Binding-site contacts:
Ligand atom O1 contacts residue PRO2 of chain 1.A at 3.3 Å (h-bond).
Ligand atom O1 contacts residue PHE4 of chain 1.A at 4.4 Å.
Ligand atom C2 contacts residue PRO2 of chain 1.A at 3.9 Å (hydrophobic).
Ligand atom C1 contacts residue ASP7 of chain 1.A at 3.9 Å.
Ligand atom C9 contacts residue ASP7 of chain 1.A at 3.9 Å.
Ligand atom O3 contacts residue ASP7 of chain 1.A at 3.7 Å.
Ligand atom C3 contacts residue GLU3 of chain 1.A at 4.2 Å.
Ligand atom O2 contacts residue GLU3 of chain 1.A at 4.2 Å.
Ligand atom O1 contacts residue GLU3 of chain 1.A at 3.0 Å (salt-bridge).
Ligand atom C3 contacts residue PRO2 of chain 1.A at 4.0 Å (hydrophobic).
Ligand atom C7 contacts residue ASP7 of chain 1.A at 3.5 Å.
Ligand atom C2 contacts residue ASP7 of chain 1.A at 3.8 Å.

A small-molecule ligand and the protein it binds are described below.
Small molecule (SMILES): CNC[C@H](O)c1ccc(O)c(O)c1

Sequence of chain 1.A:
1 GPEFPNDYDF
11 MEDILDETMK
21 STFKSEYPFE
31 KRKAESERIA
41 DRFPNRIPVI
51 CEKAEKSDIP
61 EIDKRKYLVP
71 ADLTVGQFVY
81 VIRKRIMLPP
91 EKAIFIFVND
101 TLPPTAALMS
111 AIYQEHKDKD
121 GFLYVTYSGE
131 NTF